The small molecule below binds the protein below.
Small molecule (SMILES): CC(=O)N[C@H]1[C@H](O[C@H]2[C@H](O)[C@@H](NC(C)=O)CO[C@@H]2CO)O[C@H](CO)[C@@H](O)[C@@H]1O

Sequence of chain 1.E:
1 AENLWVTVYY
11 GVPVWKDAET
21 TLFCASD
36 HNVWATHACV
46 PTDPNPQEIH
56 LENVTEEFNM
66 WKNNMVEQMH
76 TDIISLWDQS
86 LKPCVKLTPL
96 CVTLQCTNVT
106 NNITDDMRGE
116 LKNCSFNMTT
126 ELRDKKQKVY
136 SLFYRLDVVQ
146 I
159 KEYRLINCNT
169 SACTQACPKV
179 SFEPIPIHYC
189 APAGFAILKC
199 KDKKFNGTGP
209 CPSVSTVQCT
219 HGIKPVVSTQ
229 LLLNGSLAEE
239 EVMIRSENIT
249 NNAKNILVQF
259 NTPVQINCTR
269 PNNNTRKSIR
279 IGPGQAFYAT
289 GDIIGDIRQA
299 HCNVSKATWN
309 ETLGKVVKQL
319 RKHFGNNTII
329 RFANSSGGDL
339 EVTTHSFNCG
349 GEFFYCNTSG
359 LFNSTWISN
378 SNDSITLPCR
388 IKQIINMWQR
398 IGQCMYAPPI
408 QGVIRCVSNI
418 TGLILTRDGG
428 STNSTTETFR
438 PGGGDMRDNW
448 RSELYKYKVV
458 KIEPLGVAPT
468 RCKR

Binding-site contacts:
Ligand atom O7 contacts residue PHE121 of chain 1.E at 4.4 Å.
Ligand atom O5 contacts residue ASN122 of chain 1.E at 2.3 Å (h-bond).
Ligand atom C4 contacts residue ASN122 of chain 1.E at 4.2 Å.
Ligand atom C7 contacts residue GLN100 of chain 1.E at 4.1 Å.
Ligand atom C8 contacts residue PHE121 of chain 1.E at 3.6 Å (hydrophobic).
Ligand atom C5 contacts residue ASN122 of chain 1.E at 3.6 Å.
Ligand atom C7 contacts residue PHE121 of chain 1.E at 4.2 Å (hydrophobic).
Ligand atom C8 contacts residue GLN100 of chain 1.E at 3.7 Å.
Ligand atom O7 contacts residue THR98 of chain 1.E at 4.2 Å.
Ligand atom O7 contacts residue GLN100 of chain 1.E at 4.0 Å.
Ligand atom C8 contacts residue ASN122 of chain 1.E at 4.3 Å.
Ligand atom C7 contacts residue ASN122 of chain 1.E at 3.5 Å.
Ligand atom O7 contacts residue ASN122 of chain 1.E at 3.6 Å (h-bond).
Ligand atom N2 contacts residue ASN122 of chain 1.E at 3.0 Å (h-bond).
Ligand atom C8 contacts residue LYS133 of chain 1.E at 4.5 Å.
Ligand atom C3 contacts residue ASN122 of chain 1.E at 3.8 Å.
Ligand atom C8 contacts residue SER120 of chain 1.E at 3.3 Å.
Ligand atom C2 contacts residue ASN122 of chain 1.E at 2.5 Å.
Ligand atom C7 contacts residue SER120 of chain 1.E at 4.5 Å.
Ligand atom O6 contacts residue ASN122 of chain 1.E at 4.4 Å.
Ligand atom C1 contacts residue ASN122 of chain 1.E at 1.4 Å.